Binding-site contacts:
Ligand atom C7 contacts residue GLU214 of chain 1.A at 4.1 Å.
Ligand atom C8 contacts residue LEU93 of chain 1.A at 3.7 Å (hydrophobic).
Ligand atom C6 contacts residue ASP205 of chain 1.A at 3.1 Å.
Ligand atom C7 contacts residue LEU93 of chain 1.A at 3.9 Å (hydrophobic).
Ligand atom O7 contacts residue LEU93 of chain 1.A at 3.8 Å.
Ligand atom O2 contacts residue LYS75 of chain 1.A at 3.7 Å.
Ligand atom C5 contacts residue ASN204 of chain 1.A at 3.6 Å.
Ligand atom C6 contacts residue SER77 of chain 1.A at 4.0 Å.
Ligand atom C5 contacts residue TRP208 of chain 1.A at 3.7 Å (hydrophobic).
Ligand atom O5 contacts residue ASP205 of chain 1.A at 3.6 Å.
Ligand atom C4 contacts residue ASN204 of chain 1.A at 4.2 Å.
Ligand atom C5 contacts residue HIS79 of chain 1.A at 3.9 Å.
Ligand atom C7 contacts residue ASN204 of chain 1.A at 3.5 Å.
Ligand atom C1 contacts residue TRP208 of chain 1.A at 3.6 Å (hydrophobic).
Ligand atom O7 contacts residue ASN204 of chain 1.A at 3.5 Å (h-bond).
Ligand atom O2 contacts residue SER76 of chain 1.A at 4.0 Å.
Ligand atom O6 contacts residue ASP205 of chain 1.A at 4.3 Å.
Ligand atom C2 contacts residue SER76 of chain 1.A at 4.0 Å.
Ligand atom O5 contacts residue ASN204 of chain 1.A at 2.2 Å (h-bond).
Ligand atom C2 contacts residue HIS79 of chain 1.A at 4.0 Å.
Ligand atom C8 contacts residue GLN244 of chain 1.A at 3.4 Å.
Ligand atom C3 contacts residue ASN204 of chain 1.A at 3.8 Å.
Ligand atom O4 contacts residue HIS79 of chain 1.A at 3.7 Å.
Ligand atom C5 contacts residue ASP205 of chain 1.A at 4.0 Å.
Ligand atom O6 contacts residue TRP208 of chain 1.A at 3.8 Å.
Ligand atom C1 contacts residue ASN204 of chain 1.A at 1.4 Å.
Ligand atom C2 contacts residue ARG74 of chain 1.A at 4.2 Å.
Ligand atom O7 contacts residue TRP208 of chain 1.A at 3.6 Å.
Ligand atom C6 contacts residue HIS79 of chain 1.A at 4.0 Å.
Ligand atom C6 contacts residue ARG74 of chain 1.A at 4.3 Å.
Ligand atom O3 contacts residue SER76 of chain 1.A at 4.3 Å.
Ligand atom O6 contacts residue SER77 of chain 1.A at 3.0 Å.
Ligand atom O5 contacts residue TRP208 of chain 1.A at 3.4 Å.
Ligand atom C7 contacts residue TRP208 of chain 1.A at 4.2 Å (hydrophobic).
Ligand atom O6 contacts residue HIS79 of chain 1.A at 3.0 Å (h-bond).
Ligand atom C8 contacts residue GLU214 of chain 1.A at 2.8 Å.
Ligand atom O7 contacts residue ARG74 of chain 1.A at 3.7 Å.
Ligand atom N2 contacts residue ASN204 of chain 1.A at 3.0 Å (h-bond).
Ligand atom C4 contacts residue HIS79 of chain 1.A at 3.4 Å.
Ligand atom C2 contacts residue ASN204 of chain 1.A at 2.5 Å.

This protein binds this small molecule.
Small molecule (SMILES): CC(=O)N[C@H]1[C@H](O[C@H]2[C@H](O)[C@@H](NC(C)=O)CO[C@@H]2CO)O[C@H](CO)[C@@H](O[C@@H]2O[C@H](CO)[C@@H](O[C@H]3O[C@H](CO)[C@@H](O)[C@H](O[C@H]4O[C@H](CO)[C@@H](O)[C@H](O)[C@@H]4O)[C@@H]3O)[C@H](O)[C@@H]2O)[C@@H]1O

Sequence of chain 1.A:
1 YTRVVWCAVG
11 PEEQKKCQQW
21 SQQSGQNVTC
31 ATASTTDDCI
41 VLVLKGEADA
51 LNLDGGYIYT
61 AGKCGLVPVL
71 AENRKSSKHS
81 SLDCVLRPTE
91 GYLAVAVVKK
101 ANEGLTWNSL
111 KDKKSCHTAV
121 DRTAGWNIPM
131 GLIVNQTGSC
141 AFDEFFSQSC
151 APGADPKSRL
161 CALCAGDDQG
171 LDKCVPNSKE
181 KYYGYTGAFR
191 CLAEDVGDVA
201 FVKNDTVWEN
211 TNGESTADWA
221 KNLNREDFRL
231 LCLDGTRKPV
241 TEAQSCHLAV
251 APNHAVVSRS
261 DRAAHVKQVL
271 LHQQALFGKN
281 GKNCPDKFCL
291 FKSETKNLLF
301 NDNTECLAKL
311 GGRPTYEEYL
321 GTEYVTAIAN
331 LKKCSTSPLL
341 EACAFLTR